Sequence of chain 1.A:
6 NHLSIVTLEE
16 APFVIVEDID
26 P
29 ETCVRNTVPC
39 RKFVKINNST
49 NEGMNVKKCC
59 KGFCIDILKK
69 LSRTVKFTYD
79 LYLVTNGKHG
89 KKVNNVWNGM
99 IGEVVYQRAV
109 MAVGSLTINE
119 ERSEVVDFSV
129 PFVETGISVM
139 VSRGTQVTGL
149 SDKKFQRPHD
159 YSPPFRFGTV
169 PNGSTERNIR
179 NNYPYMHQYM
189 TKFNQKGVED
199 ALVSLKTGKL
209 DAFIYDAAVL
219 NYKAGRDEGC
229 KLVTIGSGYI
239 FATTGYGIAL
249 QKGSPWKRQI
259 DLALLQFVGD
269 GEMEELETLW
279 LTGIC

The protein below binds the small molecule below.
Small molecule (SMILES): CCN(Cc1cc(=O)n2c(C(=O)NC)c(C)sc2n1)c1ccc(F)cc1

Sequence of chain 1.B:
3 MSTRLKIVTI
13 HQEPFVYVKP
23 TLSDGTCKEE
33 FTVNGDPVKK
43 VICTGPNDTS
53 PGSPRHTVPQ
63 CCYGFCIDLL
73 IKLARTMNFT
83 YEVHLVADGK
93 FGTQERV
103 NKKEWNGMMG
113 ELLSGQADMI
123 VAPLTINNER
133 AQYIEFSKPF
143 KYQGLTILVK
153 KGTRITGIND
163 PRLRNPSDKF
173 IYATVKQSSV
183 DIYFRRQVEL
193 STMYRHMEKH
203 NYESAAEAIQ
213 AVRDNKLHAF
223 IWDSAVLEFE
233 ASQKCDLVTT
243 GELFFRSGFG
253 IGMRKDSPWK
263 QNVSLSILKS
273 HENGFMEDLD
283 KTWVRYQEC

Binding-site contacts:
Ligand atom C10 contacts residue TYR144 of chain 1.B at 3.4 Å (hydrophobic).
Ligand atom C7 contacts residue TYR144 of chain 1.B at 3.4 Å (hydrophobic).
Ligand atom C1 contacts residue THR241 of chain 1.A at 3.7 Å.
Ligand atom C6 contacts residue PRO141 of chain 1.B at 3.4 Å (hydrophobic).
Ligand atom N9 contacts residue PRO129 of chain 1.A at 3.6 Å.
Ligand atom C2 contacts residue HIS273 of chain 1.B at 3.7 Å.
Ligand atom C23 contacts residue LEU270 of chain 1.B at 3.7 Å (hydrophobic).
Ligand atom F26 contacts residue LYS140 of chain 1.B at 3.1 Å.
Ligand atom O8 contacts residue TYR144 of chain 1.B at 3.6 Å.
Ligand atom C10 contacts residue PRO129 of chain 1.A at 3.6 Å (hydrophobic).
Ligand atom C24 contacts residue LEU270 of chain 1.B at 3.5 Å (hydrophobic).
Ligand atom C22 contacts residue GLY243 of chain 1.A at 3.3 Å.
Ligand atom C11 contacts residue TYR144 of chain 1.B at 3.2 Å (hydrophobic).
Ligand atom C21 contacts residue GLY243 of chain 1.A at 3.4 Å.
Ligand atom C19 contacts residue LEU263 of chain 1.A at 3.6 Å (hydrophobic).
Ligand atom C4 contacts residue THR242 of chain 1.A at 3.4 Å.
Ligand atom S12 contacts residue TYR144 of chain 1.B at 3.6 Å (h-bond).
Ligand atom N14 contacts residue GLU132 of chain 1.A at 3.5 Å.
Ligand atom C15 contacts residue TYR144 of chain 1.B at 3.4 Å (hydrophobic).
Ligand atom C15 contacts residue PHE130 of chain 1.A at 3.3 Å (hydrophobic).
Ligand atom C7 contacts residue PRO141 of chain 1.B at 3.6 Å (hydrophobic).
Ligand atom C25 contacts residue HIS273 of chain 1.B at 3.5 Å.
Ligand atom C2 contacts residue PRO141 of chain 1.B at 3.7 Å (hydrophobic).
Ligand atom O17 contacts residue TYR144 of chain 1.B at 3.3 Å.
Ligand atom C22 contacts residue THR242 of chain 1.A at 3.6 Å.
Ligand atom F26 contacts residue ILE116 of chain 1.A at 3.0 Å.
Ligand atom N9 contacts residue TYR144 of chain 1.B at 3.3 Å.
Ligand atom C21 contacts residue THR242 of chain 1.A at 3.2 Å.
Ligand atom C7 contacts residue PRO129 of chain 1.A at 3.6 Å (hydrophobic).
Ligand atom S12 contacts residue VAL131 of chain 1.A at 3.5 Å.
Ligand atom F26 contacts residue LEU270 of chain 1.B at 3.0 Å.
Ligand atom C21 contacts residue PRO129 of chain 1.A at 3.7 Å (hydrophobic).
Ligand atom C11 contacts residue PRO129 of chain 1.A at 3.7 Å (hydrophobic).
Ligand atom C6 contacts residue TYR144 of chain 1.B at 3.7 Å (hydrophobic).
Ligand atom N18 contacts residue PRO129 of chain 1.A at 3.1 Å (h-bond).
Ligand atom S12 contacts residue GLU132 of chain 1.A at 3.2 Å (salt-bridge).
Ligand atom C1 contacts residue TYR144 of chain 1.B at 3.4 Å (hydrophobic).
Ligand atom C13 contacts residue TYR144 of chain 1.B at 3.6 Å (hydrophobic).
Ligand atom C25 contacts residue PRO141 of chain 1.B at 3.2 Å (hydrophobic).
Ligand atom O8 contacts residue PRO141 of chain 1.B at 3.2 Å.